This small molecule binds to this protein.
Small molecule (SMILES): O=[N+]([O-])c1ccc(O)c(O)c1

Sequence of chain 1.A:
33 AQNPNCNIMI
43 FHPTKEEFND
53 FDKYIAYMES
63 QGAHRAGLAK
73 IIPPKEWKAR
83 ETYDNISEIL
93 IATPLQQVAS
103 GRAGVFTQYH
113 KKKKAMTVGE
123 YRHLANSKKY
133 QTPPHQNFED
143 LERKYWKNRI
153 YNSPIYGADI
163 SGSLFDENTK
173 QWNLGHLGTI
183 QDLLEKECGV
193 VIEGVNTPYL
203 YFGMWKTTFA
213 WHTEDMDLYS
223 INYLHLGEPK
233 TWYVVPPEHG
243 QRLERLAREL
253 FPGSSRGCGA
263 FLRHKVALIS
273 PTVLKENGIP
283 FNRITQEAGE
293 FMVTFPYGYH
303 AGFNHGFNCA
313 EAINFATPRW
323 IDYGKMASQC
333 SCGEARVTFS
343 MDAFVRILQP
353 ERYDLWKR

Binding-site contacts:
Ligand atom O8 contacts residue ASN51 of chain 1.A at 3.5 Å (h-bond).
Ligand atom O11 contacts residue TRP79 of chain 1.A at 3.6 Å.
Ligand atom O8 contacts residue GLN173 of chain 1.A at 3.7 Å.
Ligand atom C5 contacts residue LYS47 of chain 1.A at 4.2 Å.
Ligand atom C2 contacts residue LYS47 of chain 1.A at 3.7 Å.
Ligand atom O11 contacts residue GLN173 of chain 1.A at 1.0 Å (h-bond).
Ligand atom O11 contacts residue PRO76 of chain 1.A at 4.3 Å.
Ligand atom C3 contacts residue ASN51 of chain 1.A at 4.0 Å.
Ligand atom O10 contacts residue GLN173 of chain 1.A at 2.7 Å (h-bond).
Ligand atom C4 contacts residue GLN173 of chain 1.A at 2.9 Å.
Ligand atom N9 contacts residue GLN173 of chain 1.A at 1.9 Å (h-bond).
Ligand atom C2 contacts residue GLN173 of chain 1.A at 3.5 Å.
Ligand atom O8 contacts residue GLU48 of chain 1.A at 4.2 Å.
Ligand atom C1 contacts residue LYS47 of chain 1.A at 3.8 Å.
Ligand atom N9 contacts residue TRP79 of chain 1.A at 4.0 Å.
Ligand atom O10 contacts residue GLU78 of chain 1.A at 3.7 Å.
Ligand atom O10 contacts residue TRP79 of chain 1.A at 3.2 Å.
Ligand atom C3 contacts residue LYS47 of chain 1.A at 3.4 Å.
Ligand atom C5 contacts residue GLU78 of chain 1.A at 4.2 Å.
Ligand atom C3 contacts residue GLN173 of chain 1.A at 2.6 Å.
Ligand atom N9 contacts residue LYS47 of chain 1.A at 4.2 Å.
Ligand atom C6 contacts residue LYS47 of chain 1.A at 3.9 Å.
Ligand atom O8 contacts residue LYS47 of chain 1.A at 3.5 Å (salt-bridge).
Ligand atom C5 contacts residue GLN173 of chain 1.A at 4.2 Å.
Ligand atom O11 contacts residue LYS47 of chain 1.A at 4.2 Å.
Ligand atom C4 contacts residue LYS47 of chain 1.A at 3.7 Å.
Ligand atom C2 contacts residue ASN51 of chain 1.A at 4.2 Å.
Ligand atom O11 contacts residue PHE50 of chain 1.A at 3.8 Å.
Ligand atom O7 contacts residue LYS47 of chain 1.A at 4.0 Å.